Sequence of chain 1.B:
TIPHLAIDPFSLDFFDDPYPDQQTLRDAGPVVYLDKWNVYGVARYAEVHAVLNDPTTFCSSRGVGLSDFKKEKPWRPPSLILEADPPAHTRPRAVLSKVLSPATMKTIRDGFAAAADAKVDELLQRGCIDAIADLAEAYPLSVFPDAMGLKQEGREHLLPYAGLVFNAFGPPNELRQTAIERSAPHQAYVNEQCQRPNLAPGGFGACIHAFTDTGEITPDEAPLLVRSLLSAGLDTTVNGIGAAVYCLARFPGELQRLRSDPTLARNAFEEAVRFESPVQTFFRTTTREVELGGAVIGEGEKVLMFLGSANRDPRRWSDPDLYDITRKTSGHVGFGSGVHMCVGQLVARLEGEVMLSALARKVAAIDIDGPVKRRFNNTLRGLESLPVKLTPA

Binding-site contacts:
Ligand atom C6 contacts residue LEU99 of chain 1.B at 4.0 Å (hydrophobic).
Ligand atom O3 contacts residue SER96 of chain 1.B at 3.8 Å.
Ligand atom C6 contacts residue PHE186 of chain 1.B at 3.7 Å (hydrophobic).
Ligand atom C5 contacts residue PHE186 of chain 1.B at 4.2 Å (hydrophobic).
Ligand atom O3 contacts residue SER248 of chain 1.B at 3.6 Å.
Ligand atom C7 contacts residue ALA249 of chain 1.B at 3.7 Å (hydrophobic).
Ligand atom O3 contacts residue ARG93 of chain 1.B at 2.9 Å (salt-bridge).
Ligand atom C9 contacts residue PHE299 of chain 1.B at 3.8 Å (hydrophobic).
Ligand atom O1 contacts residue ILE98 of chain 1.B at 3.7 Å.
Ligand atom C5 contacts residue LEU99 of chain 1.B at 3.8 Å (hydrophobic).
Ligand atom C4 contacts residue LEU99 of chain 1.B at 3.7 Å (hydrophobic).
Ligand atom C5 contacts residue ALA249 of chain 1.B at 4.1 Å (hydrophobic).
Ligand atom C2 contacts residue SER96 of chain 1.B at 3.4 Å.
Ligand atom C7 contacts residue PHE183 of chain 1.B at 3.9 Å (hydrophobic).
Ligand atom C12 contacts residue LEU99 of chain 1.B at 3.6 Å (hydrophobic).
Ligand atom C8 contacts residue PHE299 of chain 1.B at 3.6 Å (hydrophobic).
Ligand atom C5 contacts residue ARG93 of chain 1.B at 3.9 Å.
Ligand atom C12 contacts residue HEM1 of chain 1.N at 3.9 Å.
Ligand atom C8 contacts residue PHE183 of chain 1.B at 3.2 Å (hydrophobic).
Ligand atom C4 contacts residue ALA249 of chain 1.B at 3.9 Å (hydrophobic).
Ligand atom C2 contacts residue ARG93 of chain 1.B at 3.9 Å.
Ligand atom C5 contacts residue VAL182 of chain 1.B at 4.0 Å (hydrophobic).
Ligand atom N10 contacts residue ALA249 of chain 1.B at 4.0 Å.
Ligand atom N10 contacts residue HEM1 of chain 1.N at 3.2 Å.
Ligand atom O3 contacts residue SER245 of chain 1.B at 3.5 Å.
Ligand atom C5 contacts residue SER248 of chain 1.B at 3.8 Å.
Ligand atom C11 contacts residue HEM1 of chain 1.N at 4.0 Å.
Ligand atom C6 contacts residue ALA249 of chain 1.B at 4.0 Å (hydrophobic).
Ligand atom O1 contacts residue SER96 of chain 1.B at 2.5 Å (h-bond).
Ligand atom C9 contacts residue HEM1 of chain 1.N at 3.5 Å.
Ligand atom C2 contacts residue SER245 of chain 1.B at 3.5 Å.
Ligand atom O1 contacts residue SER245 of chain 1.B at 2.6 Å (h-bond).
Ligand atom C6 contacts residue VAL182 of chain 1.B at 4.1 Å (hydrophobic).
Ligand atom C11 contacts residue ALA249 of chain 1.B at 3.5 Å (hydrophobic).
Ligand atom C11 contacts residue LEU99 of chain 1.B at 3.7 Å (hydrophobic).
Ligand atom C12 contacts residue ALA249 of chain 1.B at 3.6 Å (hydrophobic).
Ligand atom N10 contacts residue LEU99 of chain 1.B at 3.7 Å.
Ligand atom O1 contacts residue LEU99 of chain 1.B at 3.8 Å.
Ligand atom C7 contacts residue LEU99 of chain 1.B at 3.9 Å (hydrophobic).
Ligand atom C6 contacts residue PHE183 of chain 1.B at 3.9 Å (hydrophobic).

A protein and the small-molecule ligand that binds it are described below.
Small molecule (SMILES): O=C(O)c1ccc2cc[nH]c2c1